Binding-site contacts:
Ligand atom CAH contacts residue GLN385 of chain 1.A at 3.7 Å.
Ligand atom OAY contacts residue ARG326 of chain 1.A at 2.9 Å (salt-bridge).
Ligand atom OAZ contacts residue ARG326 of chain 1.A at 2.8 Å (salt-bridge).
Ligand atom CAL contacts residue HIS182 of chain 1.A at 3.7 Å.
Ligand atom OAP contacts residue TYR159 of chain 1.A at 3.7 Å.
Ligand atom CAI contacts residue GDP1 of chain 1.C at 3.3 Å.
Ligand atom OAS contacts residue ASN386 of chain 1.A at 3.5 Å (h-bond).
Ligand atom OAQ contacts residue HIS182 of chain 1.A at 2.9 Å (h-bond).
Ligand atom OAS contacts residue GLN385 of chain 1.A at 3.0 Å (h-bond).
Ligand atom PBA contacts residue ARG326 of chain 1.A at 3.2 Å.
Ligand atom OAP contacts residue ASP158 of chain 1.A at 2.7 Å (salt-bridge).
Ligand atom OAR contacts residue GLN385 of chain 1.A at 3.3 Å.
Ligand atom CAM contacts residue HIS182 of chain 1.A at 3.8 Å.
Ligand atom CAA contacts residue GDP1 of chain 1.C at 3.7 Å.
Ligand atom OAR contacts residue ASN386 of chain 1.A at 2.9 Å (h-bond).
Ligand atom CAH contacts residue GDP1 of chain 1.C at 3.7 Å.
Ligand atom OAO contacts residue ASP158 of chain 1.A at 3.2 Å (salt-bridge).
Ligand atom CAM contacts residue GDP1 of chain 1.C at 3.4 Å.
Ligand atom CAV contacts residue ARG290 of chain 1.A at 3.5 Å.
Ligand atom NAN contacts residue GDP1 of chain 1.C at 2.7 Å (h-bond).
Ligand atom OAS contacts residue GLY384 of chain 1.A at 3.0 Å (h-bond).
Ligand atom OAW contacts residue ARG326 of chain 1.A at 2.7 Å (salt-bridge).
Ligand atom CAI contacts residue ASP383 of chain 1.A at 3.8 Å.
Ligand atom OAY contacts residue ASN325 of chain 1.A at 2.7 Å (h-bond).
Ligand atom OAT contacts residue GDP1 of chain 1.C at 2.8 Å (h-bond).
Ligand atom CAL contacts residue GDP1 of chain 1.C at 3.5 Å.
Ligand atom OAR contacts residue GDP1 of chain 1.C at 2.8 Å (h-bond).
Ligand atom CAG contacts residue ARG290 of chain 1.A at 3.8 Å.
Ligand atom CAJ contacts residue HIS182 of chain 1.A at 3.4 Å.
Ligand atom OAP contacts residue GLN160 of chain 1.A at 3.7 Å.
Ligand atom CAH contacts residue HIS182 of chain 1.A at 3.6 Å.
Ligand atom CAG contacts residue ASN325 of chain 1.A at 3.6 Å.
Ligand atom OAR contacts residue LEU387 of chain 1.A at 3.8 Å.
Ligand atom OAO contacts residue ILE183 of chain 1.A at 3.2 Å.
Ligand atom PBA contacts residue ASN325 of chain 1.A at 3.4 Å.
Ligand atom OAS contacts residue ASP383 of chain 1.A at 2.6 Å (salt-bridge).
Ligand atom OAW contacts residue ASN325 of chain 1.A at 3.3 Å (h-bond).
Ligand atom OAX contacts residue ASN325 of chain 1.A at 3.7 Å.
Ligand atom CAJ contacts residue GDP1 of chain 1.C at 3.6 Å.
Ligand atom CAC contacts residue ASP158 of chain 1.A at 3.5 Å.

The small molecule below binds the protein below.
Small molecule (SMILES): O=P(O)(O)OC[C@H]1C[C@H](N[C@H]2C=C(CO)[C@@H](O)[C@H](O)[C@H]2O)[C@H](O)[C@@H](O)[C@@H]1O

Sequence of chain 1.A:
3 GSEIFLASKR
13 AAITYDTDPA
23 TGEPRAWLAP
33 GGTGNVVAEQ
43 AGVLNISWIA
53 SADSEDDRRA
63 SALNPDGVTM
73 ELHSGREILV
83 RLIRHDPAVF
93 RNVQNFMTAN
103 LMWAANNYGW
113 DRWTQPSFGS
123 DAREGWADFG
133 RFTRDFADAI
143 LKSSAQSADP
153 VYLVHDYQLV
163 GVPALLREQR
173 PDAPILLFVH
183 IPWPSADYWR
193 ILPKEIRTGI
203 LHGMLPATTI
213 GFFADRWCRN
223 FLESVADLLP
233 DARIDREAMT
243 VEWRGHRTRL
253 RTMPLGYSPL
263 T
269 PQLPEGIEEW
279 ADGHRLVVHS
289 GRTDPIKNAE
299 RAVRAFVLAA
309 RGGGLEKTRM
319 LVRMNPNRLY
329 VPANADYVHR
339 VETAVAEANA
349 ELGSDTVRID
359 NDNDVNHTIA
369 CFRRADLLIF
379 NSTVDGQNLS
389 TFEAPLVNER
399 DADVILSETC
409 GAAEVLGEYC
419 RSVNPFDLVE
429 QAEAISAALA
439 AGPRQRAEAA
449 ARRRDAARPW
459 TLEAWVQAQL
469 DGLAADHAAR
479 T